Sequence of chain 1.B:
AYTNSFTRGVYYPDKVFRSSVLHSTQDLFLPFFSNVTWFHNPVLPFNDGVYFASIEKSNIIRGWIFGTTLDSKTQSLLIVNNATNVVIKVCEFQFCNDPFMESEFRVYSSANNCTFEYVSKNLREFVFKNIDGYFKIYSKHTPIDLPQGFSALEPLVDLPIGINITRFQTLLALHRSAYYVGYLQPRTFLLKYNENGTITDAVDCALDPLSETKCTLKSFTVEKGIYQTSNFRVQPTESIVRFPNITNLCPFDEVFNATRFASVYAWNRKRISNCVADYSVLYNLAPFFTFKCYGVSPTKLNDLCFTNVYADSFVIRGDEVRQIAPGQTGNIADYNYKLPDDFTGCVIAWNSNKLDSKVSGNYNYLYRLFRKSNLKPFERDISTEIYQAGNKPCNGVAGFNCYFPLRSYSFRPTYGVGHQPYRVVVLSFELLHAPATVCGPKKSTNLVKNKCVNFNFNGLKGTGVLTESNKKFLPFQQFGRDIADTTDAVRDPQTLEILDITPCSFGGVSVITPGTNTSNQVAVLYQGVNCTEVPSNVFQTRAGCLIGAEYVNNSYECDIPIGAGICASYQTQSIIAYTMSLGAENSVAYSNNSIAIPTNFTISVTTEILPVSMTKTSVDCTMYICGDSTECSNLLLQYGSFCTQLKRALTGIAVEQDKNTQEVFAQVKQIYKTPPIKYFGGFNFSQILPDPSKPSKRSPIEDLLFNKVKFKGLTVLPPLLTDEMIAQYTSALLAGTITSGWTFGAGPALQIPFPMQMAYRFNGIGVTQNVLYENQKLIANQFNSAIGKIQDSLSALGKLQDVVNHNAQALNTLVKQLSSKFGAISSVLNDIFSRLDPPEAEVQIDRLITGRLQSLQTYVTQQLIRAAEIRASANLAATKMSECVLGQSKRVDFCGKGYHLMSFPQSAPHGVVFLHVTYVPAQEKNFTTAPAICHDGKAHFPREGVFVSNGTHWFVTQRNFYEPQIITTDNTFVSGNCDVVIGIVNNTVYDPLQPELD

This small molecule binds to this protein.
Small molecule (SMILES): CC(=O)N[C@@H]1[C@@H](O)[C@H](O)[C@@H](CO)O[C@H]1O

Binding-site contacts:
Ligand atom O5 contacts residue ASN654 of chain 1.B at 2.4 Å (h-bond).
Ligand atom C3 contacts residue ASN654 of chain 1.B at 3.8 Å.
Ligand atom C2 contacts residue ASN654 of chain 1.B at 2.4 Å.
Ligand atom O7 contacts residue ASN654 of chain 1.B at 3.8 Å.
Ligand atom C8 contacts residue TYR652 of chain 1.B at 3.8 Å (hydrophobic).
Ligand atom C5 contacts residue ASN654 of chain 1.B at 3.7 Å.
Ligand atom C4 contacts residue ASN654 of chain 1.B at 4.2 Å.
Ligand atom C1 contacts residue ASN654 of chain 1.B at 1.4 Å.
Ligand atom N2 contacts residue ASN654 of chain 1.B at 2.9 Å (h-bond).
Ligand atom C7 contacts residue ASN654 of chain 1.B at 3.5 Å.